Binding-site contacts:
Ligand atom C8 contacts residue ASN322 of chain 1.A at 4.0 Å.
Ligand atom C5 contacts residue ASN322 of chain 1.A at 3.3 Å.
Ligand atom C4 contacts residue ASN322 of chain 1.A at 4.1 Å.
Ligand atom C1 contacts residue GLU321 of chain 1.A at 4.1 Å.
Ligand atom C8 contacts residue GLU321 of chain 1.A at 3.1 Å.
Ligand atom C7 contacts residue ASN322 of chain 1.A at 3.5 Å.
Ligand atom N2 contacts residue GLU321 of chain 1.A at 3.8 Å.
Ligand atom O7 contacts residue ASN322 of chain 1.A at 3.9 Å.
Ligand atom O5 contacts residue ASN322 of chain 1.A at 2.0 Å (h-bond).
Ligand atom C7 contacts residue GLU321 of chain 1.A at 4.2 Å.
Ligand atom C1 contacts residue ASN322 of chain 1.A at 1.4 Å.
Ligand atom C6 contacts residue ASN322 of chain 1.A at 4.3 Å.
Ligand atom N2 contacts residue ASN322 of chain 1.A at 3.0 Å (h-bond).
Ligand atom C2 contacts residue ASN322 of chain 1.A at 2.5 Å.
Ligand atom O6 contacts residue ASN322 of chain 1.A at 4.3 Å.
Ligand atom C3 contacts residue ASN322 of chain 1.A at 3.8 Å.

A protein and the small-molecule ligand that binds it are described below.
Small molecule (SMILES): CC(=O)N[C@@H]1[C@@H](O)[C@H](O)[C@@H](CO)O[C@H]1O

Sequence of chain 1.A:
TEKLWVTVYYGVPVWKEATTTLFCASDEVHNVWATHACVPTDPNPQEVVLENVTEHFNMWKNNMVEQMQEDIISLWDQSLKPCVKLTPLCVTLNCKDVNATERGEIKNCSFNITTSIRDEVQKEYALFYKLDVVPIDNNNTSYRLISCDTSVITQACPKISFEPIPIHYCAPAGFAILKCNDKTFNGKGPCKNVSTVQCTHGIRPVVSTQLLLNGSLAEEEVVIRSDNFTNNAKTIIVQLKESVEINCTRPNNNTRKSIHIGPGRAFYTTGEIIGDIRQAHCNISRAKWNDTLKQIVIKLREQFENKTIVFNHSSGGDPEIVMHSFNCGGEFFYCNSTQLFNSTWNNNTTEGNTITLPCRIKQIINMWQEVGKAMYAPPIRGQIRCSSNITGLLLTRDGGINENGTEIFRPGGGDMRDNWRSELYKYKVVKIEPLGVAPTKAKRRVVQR